Binding-site contacts:
Ligand atom C7 contacts residue ASN1073 of chain 1.B at 3.4 Å.
Ligand atom N2 contacts residue ASN1073 of chain 1.B at 2.9 Å (h-bond).
Ligand atom C7 contacts residue THR1075 of chain 1.B at 3.5 Å.
Ligand atom C2 contacts residue ASN1073 of chain 1.B at 2.4 Å.
Ligand atom C2 contacts residue HIS1076 of chain 1.B at 4.4 Å.
Ligand atom C1 contacts residue ASN1073 of chain 1.B at 1.4 Å.
Ligand atom C7 contacts residue HIS1076 of chain 1.B at 4.4 Å.
Ligand atom O5 contacts residue PHE1078 of chain 1.B at 4.0 Å.
Ligand atom O7 contacts residue HIS1076 of chain 1.B at 3.2 Å (h-bond).
Ligand atom C8 contacts residue THR1075 of chain 1.B at 3.9 Å.
Ligand atom C3 contacts residue HIS1076 of chain 1.B at 3.9 Å.
Ligand atom O4 contacts residue HIS1076 of chain 1.B at 3.9 Å.
Ligand atom C3 contacts residue ASN1073 of chain 1.B at 3.8 Å.
Ligand atom O5 contacts residue HIS1076 of chain 1.B at 4.1 Å.
Ligand atom C5 contacts residue ASN1073 of chain 1.B at 3.7 Å.
Ligand atom C8 contacts residue ASN1073 of chain 1.B at 3.4 Å.
Ligand atom O7 contacts residue ASN1073 of chain 1.B at 3.5 Å (h-bond).
Ligand atom C1 contacts residue HIS1076 of chain 1.B at 3.9 Å.
Ligand atom C5 contacts residue HIS1076 of chain 1.B at 3.5 Å.
Ligand atom C5 contacts residue PHE1078 of chain 1.B at 4.5 Å (hydrophobic).
Ligand atom C4 contacts residue ASN1073 of chain 1.B at 4.2 Å.
Ligand atom C6 contacts residue PHE1078 of chain 1.B at 3.8 Å (hydrophobic).
Ligand atom O5 contacts residue ASN1073 of chain 1.B at 2.4 Å (h-bond).
Ligand atom O7 contacts residue THR1075 of chain 1.B at 2.4 Å (h-bond).
Ligand atom C4 contacts residue HIS1076 of chain 1.B at 4.0 Å.

This small molecule binds to this protein.
Small molecule (SMILES): CC(=O)N[C@@H]1[C@@H](O)[C@H](O)[C@@H](CO)O[C@H]1O

Sequence of chain 1.B:
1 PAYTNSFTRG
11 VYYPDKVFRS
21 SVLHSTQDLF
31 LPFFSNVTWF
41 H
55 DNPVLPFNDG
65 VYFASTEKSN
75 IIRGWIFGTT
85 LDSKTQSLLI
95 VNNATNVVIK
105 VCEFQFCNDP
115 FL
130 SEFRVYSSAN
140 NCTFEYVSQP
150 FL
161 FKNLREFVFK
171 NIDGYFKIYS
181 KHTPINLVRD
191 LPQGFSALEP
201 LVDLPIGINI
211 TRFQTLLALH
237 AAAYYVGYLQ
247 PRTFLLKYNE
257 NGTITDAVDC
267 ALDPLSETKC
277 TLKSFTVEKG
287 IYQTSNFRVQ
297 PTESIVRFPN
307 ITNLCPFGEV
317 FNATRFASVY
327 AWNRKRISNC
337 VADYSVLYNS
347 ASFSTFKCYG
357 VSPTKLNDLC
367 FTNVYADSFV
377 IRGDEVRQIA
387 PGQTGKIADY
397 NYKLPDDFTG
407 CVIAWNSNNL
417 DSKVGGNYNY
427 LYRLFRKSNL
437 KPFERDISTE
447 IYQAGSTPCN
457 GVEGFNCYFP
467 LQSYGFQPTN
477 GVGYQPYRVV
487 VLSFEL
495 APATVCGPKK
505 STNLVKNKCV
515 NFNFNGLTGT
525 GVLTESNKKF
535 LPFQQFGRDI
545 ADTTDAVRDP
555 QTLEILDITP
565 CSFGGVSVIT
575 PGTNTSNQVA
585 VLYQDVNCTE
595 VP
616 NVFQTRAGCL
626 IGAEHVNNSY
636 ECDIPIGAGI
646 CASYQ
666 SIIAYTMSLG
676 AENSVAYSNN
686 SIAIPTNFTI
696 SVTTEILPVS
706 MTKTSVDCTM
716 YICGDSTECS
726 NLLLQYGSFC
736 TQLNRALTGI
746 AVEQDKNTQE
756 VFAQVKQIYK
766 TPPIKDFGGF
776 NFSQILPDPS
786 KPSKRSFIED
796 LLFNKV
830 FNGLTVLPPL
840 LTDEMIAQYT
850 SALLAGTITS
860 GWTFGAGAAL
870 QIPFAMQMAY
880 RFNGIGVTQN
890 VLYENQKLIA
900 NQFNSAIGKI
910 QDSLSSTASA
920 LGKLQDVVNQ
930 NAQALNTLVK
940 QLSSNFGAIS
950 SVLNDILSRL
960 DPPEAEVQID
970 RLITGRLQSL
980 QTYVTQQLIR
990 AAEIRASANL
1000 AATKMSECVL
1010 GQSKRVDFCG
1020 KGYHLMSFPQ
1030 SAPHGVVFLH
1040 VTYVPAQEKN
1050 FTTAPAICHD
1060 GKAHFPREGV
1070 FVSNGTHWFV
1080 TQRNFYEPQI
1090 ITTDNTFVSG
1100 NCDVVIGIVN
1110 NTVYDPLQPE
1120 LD